Sequence of chain 4.A:
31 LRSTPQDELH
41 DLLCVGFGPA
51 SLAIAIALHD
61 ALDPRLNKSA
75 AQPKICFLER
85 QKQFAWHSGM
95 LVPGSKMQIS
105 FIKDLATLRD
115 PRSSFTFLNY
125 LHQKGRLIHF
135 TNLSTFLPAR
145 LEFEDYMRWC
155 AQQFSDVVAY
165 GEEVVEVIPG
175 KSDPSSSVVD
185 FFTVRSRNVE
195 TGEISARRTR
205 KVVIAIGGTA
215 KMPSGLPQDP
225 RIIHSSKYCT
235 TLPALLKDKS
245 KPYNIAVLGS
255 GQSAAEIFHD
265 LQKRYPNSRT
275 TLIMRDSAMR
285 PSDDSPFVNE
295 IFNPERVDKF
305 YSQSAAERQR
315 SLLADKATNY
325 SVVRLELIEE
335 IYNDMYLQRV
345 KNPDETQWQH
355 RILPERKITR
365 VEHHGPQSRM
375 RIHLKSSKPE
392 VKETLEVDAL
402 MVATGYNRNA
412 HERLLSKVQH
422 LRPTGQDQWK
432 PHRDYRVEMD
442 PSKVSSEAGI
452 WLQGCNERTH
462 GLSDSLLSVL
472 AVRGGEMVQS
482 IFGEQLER

Binding-site contacts:
Ligand atom N contacts residue GLN102 of chain 4.A at 3.3 Å (h-bond).
Ligand atom CZ contacts residue GLN102 of chain 4.A at 4.0 Å.
Ligand atom CA contacts residue ASN293 of chain 4.A at 3.2 Å.
Ligand atom C contacts residue ASN293 of chain 4.A at 3.4 Å.
Ligand atom OXT contacts residue LYS107 of chain 4.A at 3.2 Å.
Ligand atom CG contacts residue LEU467 of chain 4.A at 3.8 Å (hydrophobic).
Ligand atom O contacts residue SER469 of chain 4.A at 3.1 Å (h-bond).
Ligand atom C contacts residue LYS107 of chain 4.A at 3.9 Å.
Ligand atom C contacts residue PHE296 of chain 4.A at 3.8 Å (hydrophobic).
Ligand atom NH2 contacts residue THR322 of chain 4.A at 3.3 Å (h-bond).
Ligand atom CZ contacts residue THR322 of chain 4.A at 3.6 Å.
Ligand atom NH1 contacts residue NAP1 of chain 4.D at 2.6 Å (h-bond).
Ligand atom N contacts residue ASN293 of chain 4.A at 3.8 Å.
Ligand atom NH2 contacts residue ASN323 of chain 4.A at 3.5 Å (h-bond).
Ligand atom C contacts residue ILE103 of chain 4.A at 4.0 Å (hydrophobic).
Ligand atom CB contacts residue PHE296 of chain 4.A at 3.5 Å (hydrophobic).
Ligand atom NH2 contacts residue NAP1 of chain 4.D at 3.5 Å (h-bond).
Ligand atom NH1 contacts residue ASN323 of chain 4.A at 2.8 Å (h-bond).
Ligand atom CZ contacts residue ASN323 of chain 4.A at 3.1 Å.
Ligand atom CB contacts residue LEU467 of chain 4.A at 4.2 Å (hydrophobic).
Ligand atom OXT contacts residue ASN293 of chain 4.A at 2.7 Å (h-bond).
Ligand atom CZ contacts residue NAP1 of chain 4.D at 3.5 Å.
Ligand atom O contacts residue ILE103 of chain 4.A at 3.8 Å.
Ligand atom NH2 contacts residue GLN102 of chain 4.A at 3.8 Å.
Ligand atom NE contacts residue ASN323 of chain 4.A at 3.8 Å.
Ligand atom CD contacts residue LEU467 of chain 4.A at 3.2 Å (hydrophobic).
Ligand atom NH1 contacts residue GLN102 of chain 4.A at 3.6 Å.
Ligand atom CG contacts residue ILE103 of chain 4.A at 4.2 Å (hydrophobic).
Ligand atom N contacts residue ILE103 of chain 4.A at 4.2 Å.
Ligand atom OXT contacts residue ILE103 of chain 4.A at 4.2 Å.
Ligand atom CA contacts residue PHE296 of chain 4.A at 3.8 Å (hydrophobic).
Ligand atom NE contacts residue THR322 of chain 4.A at 3.4 Å (h-bond).
Ligand atom O contacts residue LYS107 of chain 4.A at 3.3 Å (salt-bridge).
Ligand atom NH2 contacts residue SER286 of chain 4.A at 4.0 Å.
Ligand atom O contacts residue PHE296 of chain 4.A at 3.4 Å.
Ligand atom CD contacts residue ASN323 of chain 4.A at 4.2 Å.
Ligand atom NE contacts residue LEU467 of chain 4.A at 4.3 Å.
Ligand atom CG contacts residue GLN102 of chain 4.A at 4.1 Å.
Ligand atom C contacts residue SER469 of chain 4.A at 4.3 Å.
Ligand atom CB contacts residue ASN293 of chain 4.A at 4.2 Å.

The protein below binds the small molecule below.
Small molecule (SMILES): NC(=[NH2+])NCCC[C@H](N)C(=O)O